The protein below binds the small molecule below.
Small molecule (SMILES): O=C(O)CCC(=O)C(=O)O

Binding-site contacts:
Ligand atom C5 contacts residue MET84 of chain 1.C at 3.6 Å (hydrophobic).
Ligand atom C2 contacts residue FE1 of chain 1.K at 2.6 Å.
Ligand atom O2 contacts residue ASP144 of chain 1.C at 2.9 Å (salt-bridge).
Ligand atom O3 contacts residue LEU126 of chain 1.C at 3.6 Å.
Ligand atom O3 contacts residue ARG236 of chain 1.C at 2.9 Å (salt-bridge).
Ligand atom O1 contacts residue TRP160 of chain 1.C at 3.6 Å.
Ligand atom C3 contacts residue TRP160 of chain 1.C at 3.8 Å (hydrophobic).
Ligand atom O5 contacts residue HIS225 of chain 1.C at 3.0 Å (h-bond).
Ligand atom O4 contacts residue ALA227 of chain 1.C at 3.4 Å.
Ligand atom C4 contacts residue MET84 of chain 1.C at 4.0 Å (hydrophobic).
Ligand atom O5 contacts residue FE1 of chain 1.K at 1.9 Å.
Ligand atom O1 contacts residue THR158 of chain 1.C at 3.8 Å.
Ligand atom C5 contacts residue ARG236 of chain 1.C at 3.5 Å.
Ligand atom O4 contacts residue THR139 of chain 1.C at 2.7 Å (h-bond).
Ligand atom C5 contacts residue ALA227 of chain 1.C at 4.0 Å (hydrophobic).
Ligand atom O1 contacts residue FE1 of chain 1.K at 4.0 Å.
Ligand atom C3 contacts residue FE1 of chain 1.K at 4.1 Å.
Ligand atom C4 contacts residue THR139 of chain 1.C at 3.8 Å.
Ligand atom O4 contacts residue ARG236 of chain 1.C at 3.2 Å (salt-bridge).
Ligand atom C4 contacts residue MET173 of chain 1.C at 4.1 Å (hydrophobic).
Ligand atom O1 contacts residue HIS219 of chain 1.C at 3.7 Å.
Ligand atom O1 contacts residue SER240 of chain 1.C at 2.9 Å (h-bond).
Ligand atom O4 contacts residue LYS128 of chain 1.C at 3.6 Å.
Ligand atom C1 contacts residue ASP144 of chain 1.C at 4.0 Å.
Ligand atom C5 contacts residue THR139 of chain 1.C at 3.7 Å.
Ligand atom C1 contacts residue HIS225 of chain 1.C at 3.6 Å.
Ligand atom C1 contacts residue HIS219 of chain 1.C at 3.7 Å.
Ligand atom O2 contacts residue HIS225 of chain 1.C at 2.9 Å (h-bond).
Ligand atom C1 contacts residue FE1 of chain 1.K at 2.7 Å.
Ligand atom O5 contacts residue HIS142 of chain 1.C at 2.7 Å (h-bond).
Ligand atom C1 contacts residue SER240 of chain 1.C at 4.0 Å.
Ligand atom O2 contacts residue HIS219 of chain 1.C at 3.0 Å (h-bond).
Ligand atom O4 contacts residue MET84 of chain 1.C at 3.4 Å.
Ligand atom C5 contacts residue TRP160 of chain 1.C at 3.8 Å (hydrophobic).
Ligand atom O2 contacts residue FE1 of chain 1.K at 2.1 Å.
Ligand atom O3 contacts residue TRP160 of chain 1.C at 2.7 Å (h-bond).
Ligand atom O5 contacts residue ASP144 of chain 1.C at 3.9 Å.
Ligand atom C2 contacts residue HIS225 of chain 1.C at 3.5 Å.
Ligand atom C2 contacts residue HIS142 of chain 1.C at 3.9 Å.
Ligand atom C3 contacts residue MET173 of chain 1.C at 3.8 Å (hydrophobic).

Sequence of chain 1.C:
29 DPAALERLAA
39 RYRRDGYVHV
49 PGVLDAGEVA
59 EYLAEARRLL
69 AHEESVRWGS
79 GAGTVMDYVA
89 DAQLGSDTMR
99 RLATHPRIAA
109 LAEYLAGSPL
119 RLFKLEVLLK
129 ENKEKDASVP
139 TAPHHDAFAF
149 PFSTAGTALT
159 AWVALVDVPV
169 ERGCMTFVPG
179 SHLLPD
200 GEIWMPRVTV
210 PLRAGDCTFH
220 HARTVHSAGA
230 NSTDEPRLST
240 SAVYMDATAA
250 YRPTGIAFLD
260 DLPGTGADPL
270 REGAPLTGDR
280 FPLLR